The protein below binds the small molecule below.
Small molecule (SMILES): CC(=O)N[C@H]1[C@H](O[C@H]2[C@H](O)[C@@H](NC(C)=O)CO[C@@H]2CO)O[C@H](CO)[C@@H](O)[C@@H]1O

Sequence of chain 21.S:
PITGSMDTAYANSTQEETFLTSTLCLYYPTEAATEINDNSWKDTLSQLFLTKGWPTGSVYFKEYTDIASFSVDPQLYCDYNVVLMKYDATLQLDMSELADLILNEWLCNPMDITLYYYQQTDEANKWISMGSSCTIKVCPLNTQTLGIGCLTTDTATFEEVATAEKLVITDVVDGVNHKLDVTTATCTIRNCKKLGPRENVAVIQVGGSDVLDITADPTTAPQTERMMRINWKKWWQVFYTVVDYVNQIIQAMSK

Binding-site contacts:
Ligand atom O5 contacts residue ASN19 of chain 21.S at 2.2 Å (h-bond).
Ligand atom C6 contacts residue ASN19 of chain 21.S at 4.1 Å.
Ligand atom C2 contacts residue ASN19 of chain 21.S at 3.4 Å.
Ligand atom O6 contacts residue ASN19 of chain 21.S at 4.4 Å.
Ligand atom C3 contacts residue ASN19 of chain 21.S at 4.4 Å.
Ligand atom N2 contacts residue ASN19 of chain 21.S at 4.1 Å.
Ligand atom C5 contacts residue ASN19 of chain 21.S at 3.4 Å.
Ligand atom C1 contacts residue ASN19 of chain 21.S at 1.9 Å.
Ligand atom C8 contacts residue TYR17 of chain 21.S at 4.2 Å (hydrophobic).